This protein binds this small molecule.
Small molecule (SMILES): CC(=O)N[C@H]1[C@H](O[C@H]2[C@H](O)[C@@H](NC(C)=O)CO[C@@H]2CO)O[C@H](CO[C@H]2O[C@H](CO)[C@@H](O)[C@H](O)[C@@H]2O)[C@@H](O[C@H]2O[C@H](CO)[C@@H](O)[C@H](O)[C@@H]2O)[C@@H]1O[C@@H]1O[C@H](CS(=O)(=O)O)[C@@H](O[C@@H]2O[C@H](CO)[C@@H](O)[C@H](O)[C@H]2O)[C@H](O)[C@H]1O

Binding-site contacts:
Ligand atom C7 contacts residue ALA29 of chain 1.D at 4.0 Å (hydrophobic).
Ligand atom C8 contacts residue GLN107 of chain 1.D at 3.8 Å.
Ligand atom C6 contacts residue LYS30 of chain 1.D at 3.2 Å.
Ligand atom O3 contacts residue GLN107 of chain 1.D at 4.0 Å.
Ligand atom O5 contacts residue PRO176 of chain 1.A at 3.8 Å.
Ligand atom C2 contacts residue GLN107 of chain 1.D at 3.9 Å.
Ligand atom C3 contacts residue GLN107 of chain 1.D at 3.5 Å.
Ligand atom C8 contacts residue PHE67 of chain 1.D at 3.8 Å (hydrophobic).
Ligand atom C2 contacts residue ALA29 of chain 1.D at 4.0 Å (hydrophobic).
Ligand atom O6 contacts residue PHE67 of chain 1.D at 3.2 Å.
Ligand atom C6 contacts residue ILE139 of chain 1.D at 4.0 Å (hydrophobic).
Ligand atom O5 contacts residue LYS30 of chain 1.D at 3.1 Å (salt-bridge).
Ligand atom C1 contacts residue ASN33 of chain 1.D at 1.4 Å.
Ligand atom O6 contacts residue ILE139 of chain 1.D at 3.8 Å.
Ligand atom C5 contacts residue LYS30 of chain 1.D at 3.8 Å.
Ligand atom O4 contacts residue PRO176 of chain 1.A at 3.3 Å.
Ligand atom C6 contacts residue ASN68 of chain 1.D at 3.5 Å.
Ligand atom C6 contacts residue SER174 of chain 1.A at 3.8 Å.
Ligand atom O1S6 contacts residue GLN107 of chain 1.D at 3.9 Å.
Ligand atom N2 contacts residue ASN33 of chain 1.D at 2.9 Å (h-bond).
Ligand atom C5 contacts residue ASN33 of chain 1.D at 3.6 Å.
Ligand atom C3 contacts residue ASN33 of chain 1.D at 3.8 Å.
Ligand atom C1 contacts residue PRO176 of chain 1.A at 3.9 Å (hydrophobic).
Ligand atom O2S6 contacts residue LYS30 of chain 1.D at 3.9 Å.
Ligand atom O4 contacts residue SER174 of chain 1.A at 3.3 Å (h-bond).
Ligand atom C2 contacts residue ASN33 of chain 1.D at 2.5 Å.
Ligand atom C1 contacts residue ALA29 of chain 1.D at 3.8 Å (hydrophobic).
Ligand atom C6 contacts residue PRO175 of chain 1.A at 3.6 Å (hydrophobic).
Ligand atom O4 contacts residue GLN107 of chain 1.D at 3.6 Å.
Ligand atom O5 contacts residue ASN33 of chain 1.D at 2.4 Å (h-bond).
Ligand atom C8 contacts residue GLY108 of chain 1.D at 3.6 Å.
Ligand atom C8 contacts residue GLN106 of chain 1.D at 3.6 Å.
Ligand atom C5 contacts residue ASN68 of chain 1.D at 3.7 Å.
Ligand atom O6 contacts residue PRO175 of chain 1.A at 3.4 Å (h-bond).
Ligand atom O5 contacts residue ALA29 of chain 1.D at 4.0 Å.
Ligand atom O7 contacts residue ASN33 of chain 1.D at 3.3 Å (h-bond).
Ligand atom O6 contacts residue PRO176 of chain 1.A at 3.5 Å.
Ligand atom O7 contacts residue ALA29 of chain 1.D at 3.0 Å (h-bond).
Ligand atom O5 contacts residue ASN68 of chain 1.D at 3.4 Å (h-bond).
Ligand atom C7 contacts residue ASN33 of chain 1.D at 3.3 Å.

Sequence of chain 1.D:
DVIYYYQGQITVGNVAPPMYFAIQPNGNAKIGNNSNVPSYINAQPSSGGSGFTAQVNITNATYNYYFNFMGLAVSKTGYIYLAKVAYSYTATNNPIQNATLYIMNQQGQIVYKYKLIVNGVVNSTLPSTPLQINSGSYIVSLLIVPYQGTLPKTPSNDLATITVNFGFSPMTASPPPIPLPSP

Sequence of chain 1.A:
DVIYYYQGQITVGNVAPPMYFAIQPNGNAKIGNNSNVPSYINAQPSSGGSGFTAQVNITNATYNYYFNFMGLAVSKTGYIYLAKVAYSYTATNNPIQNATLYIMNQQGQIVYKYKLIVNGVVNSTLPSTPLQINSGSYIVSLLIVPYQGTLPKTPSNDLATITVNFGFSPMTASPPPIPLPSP